Binding-site contacts:
Ligand atom C2 contacts residue LEU147 of chain 2.F at 4.3 Å (hydrophobic).
Ligand atom C3 contacts residue ASN103 of chain 2.F at 4.5 Å.
Ligand atom C8 contacts residue VAL146 of chain 2.F at 4.5 Å (hydrophobic).
Ligand atom C8 contacts residue LEU147 of chain 2.F at 3.4 Å (hydrophobic).
Ligand atom C5 contacts residue ASN103 of chain 2.F at 4.0 Å.
Ligand atom C1 contacts residue THR145 of chain 2.F at 3.4 Å.
Ligand atom C3 contacts residue THR145 of chain 2.F at 4.1 Å.
Ligand atom N2 contacts residue LEU147 of chain 2.F at 3.6 Å.
Ligand atom C1 contacts residue ASN103 of chain 2.F at 1.7 Å.
Ligand atom O5 contacts residue ASN103 of chain 2.F at 2.6 Å (h-bond).
Ligand atom N2 contacts residue THR145 of chain 2.F at 4.0 Å.
Ligand atom C5 contacts residue THR145 of chain 2.F at 4.0 Å.
Ligand atom C2 contacts residue THR145 of chain 2.F at 4.0 Å.
Ligand atom N2 contacts residue ASN103 of chain 2.F at 3.8 Å.
Ligand atom C2 contacts residue ASN103 of chain 2.F at 3.2 Å.
Ligand atom O7 contacts residue LEU147 of chain 2.F at 3.0 Å.
Ligand atom O5 contacts residue THR145 of chain 2.F at 4.0 Å.
Ligand atom C7 contacts residue LEU147 of chain 2.F at 3.1 Å (hydrophobic).

This protein binds this small molecule.
Small molecule (SMILES): CC(=O)N[C@@H]1[C@@H](O)[C@H](O)[C@@H](CO)O[C@H]1O

Sequence of chain 2.F:
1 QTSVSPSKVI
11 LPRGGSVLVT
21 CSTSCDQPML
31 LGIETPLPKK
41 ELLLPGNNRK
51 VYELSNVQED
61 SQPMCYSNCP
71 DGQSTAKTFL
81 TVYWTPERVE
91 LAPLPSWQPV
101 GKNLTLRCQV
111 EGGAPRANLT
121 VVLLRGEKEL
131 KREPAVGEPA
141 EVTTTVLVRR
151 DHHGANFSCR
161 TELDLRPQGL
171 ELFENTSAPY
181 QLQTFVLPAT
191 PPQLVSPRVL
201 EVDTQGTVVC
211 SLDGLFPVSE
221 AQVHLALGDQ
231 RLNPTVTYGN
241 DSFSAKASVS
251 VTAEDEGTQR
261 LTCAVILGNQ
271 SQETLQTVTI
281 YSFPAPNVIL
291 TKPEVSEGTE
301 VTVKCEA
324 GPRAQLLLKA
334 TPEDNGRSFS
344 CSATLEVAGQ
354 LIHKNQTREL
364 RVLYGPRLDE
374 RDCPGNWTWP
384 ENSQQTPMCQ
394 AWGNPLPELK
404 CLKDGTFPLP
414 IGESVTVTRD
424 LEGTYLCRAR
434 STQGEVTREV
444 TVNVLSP